Sequence of chain 1.EA:
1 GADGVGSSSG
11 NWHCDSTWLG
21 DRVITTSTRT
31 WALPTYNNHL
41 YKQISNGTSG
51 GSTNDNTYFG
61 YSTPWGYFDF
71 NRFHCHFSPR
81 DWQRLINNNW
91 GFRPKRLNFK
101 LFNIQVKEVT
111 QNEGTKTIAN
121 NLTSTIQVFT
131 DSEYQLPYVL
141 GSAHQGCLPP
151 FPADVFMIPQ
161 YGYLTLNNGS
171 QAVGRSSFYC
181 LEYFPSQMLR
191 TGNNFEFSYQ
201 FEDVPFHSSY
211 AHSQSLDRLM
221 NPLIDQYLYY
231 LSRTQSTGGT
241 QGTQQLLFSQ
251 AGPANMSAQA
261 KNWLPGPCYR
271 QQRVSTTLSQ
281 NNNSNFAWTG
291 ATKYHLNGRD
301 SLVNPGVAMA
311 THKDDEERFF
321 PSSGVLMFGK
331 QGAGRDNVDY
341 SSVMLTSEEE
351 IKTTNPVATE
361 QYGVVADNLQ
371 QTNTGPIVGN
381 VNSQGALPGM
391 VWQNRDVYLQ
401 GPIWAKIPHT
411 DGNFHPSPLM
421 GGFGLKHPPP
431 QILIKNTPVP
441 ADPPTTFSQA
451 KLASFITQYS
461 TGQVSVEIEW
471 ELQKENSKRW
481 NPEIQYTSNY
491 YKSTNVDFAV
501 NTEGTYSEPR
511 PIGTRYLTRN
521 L

A protein and the small-molecule ligand that binds it are described below.
Small molecule (SMILES): Nc1ncnc2c1ncn2[C@H]1C[C@H](O)[C@@H](COP(=O)(O)O)O1

Sequence of chain 1.V:
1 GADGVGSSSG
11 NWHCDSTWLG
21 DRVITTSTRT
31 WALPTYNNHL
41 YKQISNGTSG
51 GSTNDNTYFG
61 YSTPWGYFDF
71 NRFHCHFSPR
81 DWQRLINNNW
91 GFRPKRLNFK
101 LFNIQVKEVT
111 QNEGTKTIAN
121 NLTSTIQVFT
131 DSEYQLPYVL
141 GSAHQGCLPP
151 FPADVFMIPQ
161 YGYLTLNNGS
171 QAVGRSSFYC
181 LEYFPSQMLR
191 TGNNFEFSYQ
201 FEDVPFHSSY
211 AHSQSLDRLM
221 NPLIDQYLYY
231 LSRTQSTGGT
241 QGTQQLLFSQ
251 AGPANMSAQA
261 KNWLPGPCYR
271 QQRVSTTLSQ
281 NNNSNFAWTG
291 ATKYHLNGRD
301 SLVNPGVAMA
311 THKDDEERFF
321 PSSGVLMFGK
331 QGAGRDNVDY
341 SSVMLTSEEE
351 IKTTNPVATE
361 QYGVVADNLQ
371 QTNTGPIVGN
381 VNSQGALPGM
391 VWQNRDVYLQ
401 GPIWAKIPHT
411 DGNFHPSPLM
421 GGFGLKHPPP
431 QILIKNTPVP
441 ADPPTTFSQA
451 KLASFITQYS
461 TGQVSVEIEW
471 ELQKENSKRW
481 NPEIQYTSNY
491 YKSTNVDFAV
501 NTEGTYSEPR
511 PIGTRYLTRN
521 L

Binding-site contacts:
Ligand atom O4' contacts residue DC1 of chain 1.YC at 4.2 Å.
Ligand atom C5 contacts residue PRO205 of chain 1.V at 4.2 Å (hydrophobic).
Ligand atom OP2 contacts residue ASP411 of chain 1.EA at 4.2 Å.
Ligand atom N3 contacts residue PRO416 of chain 1.V at 4.1 Å.
Ligand atom C2 contacts residue PRO416 of chain 1.V at 4.2 Å (hydrophobic).
Ligand atom C8 contacts residue PRO416 of chain 1.V at 4.5 Å (hydrophobic).
Ligand atom C6 contacts residue PRO205 of chain 1.V at 3.9 Å (hydrophobic).
Ligand atom N1 contacts residue PRO416 of chain 1.V at 3.4 Å (h-bond).
Ligand atom N6 contacts residue ASN394 of chain 1.V at 4.3 Å.
Ligand atom C8 contacts residue HIS415 of chain 1.V at 3.3 Å.
Ligand atom N1 contacts residue GLY424 of chain 1.V at 3.9 Å.
Ligand atom N1 contacts residue PRO205 of chain 1.V at 4.0 Å.
Ligand atom N7 contacts residue PRO416 of chain 1.V at 3.7 Å.
Ligand atom OP2 contacts residue DC1 of chain 1.YC at 2.5 Å (h-bond).
Ligand atom OP1 contacts residue DC1 of chain 1.YC at 2.5 Å (h-bond).
Ligand atom C2 contacts residue PRO205 of chain 1.V at 4.0 Å (hydrophobic).
Ligand atom C4 contacts residue PRO416 of chain 1.V at 4.0 Å (hydrophobic).
Ligand atom C6 contacts residue PRO416 of chain 1.V at 2.9 Å (hydrophobic).
Ligand atom N7 contacts residue HIS415 of chain 1.V at 3.0 Å (h-bond).
Ligand atom N9 contacts residue PRO416 of chain 1.V at 4.3 Å.
Ligand atom N6 contacts residue PRO205 of chain 1.V at 4.2 Å.
Ligand atom O5' contacts residue DC1 of chain 1.YC at 2.5 Å (h-bond).
Ligand atom N6 contacts residue SER417 of chain 1.V at 3.5 Å.
Ligand atom C5 contacts residue HIS415 of chain 1.V at 4.3 Å.
Ligand atom N6 contacts residue PRO416 of chain 1.V at 2.8 Å (h-bond).
Ligand atom P contacts residue DC1 of chain 1.YC at 1.6 Å.
Ligand atom C2 contacts residue GLY424 of chain 1.V at 4.1 Å.
Ligand atom N3 contacts residue PRO205 of chain 1.V at 4.4 Å.
Ligand atom C5' contacts residue DC1 of chain 1.YC at 3.8 Å.
Ligand atom C5 contacts residue PRO416 of chain 1.V at 3.2 Å (hydrophobic).
Ligand atom C2' contacts residue PRO416 of chain 1.V at 4.5 Å (hydrophobic).